Sequence of chain 1.B:
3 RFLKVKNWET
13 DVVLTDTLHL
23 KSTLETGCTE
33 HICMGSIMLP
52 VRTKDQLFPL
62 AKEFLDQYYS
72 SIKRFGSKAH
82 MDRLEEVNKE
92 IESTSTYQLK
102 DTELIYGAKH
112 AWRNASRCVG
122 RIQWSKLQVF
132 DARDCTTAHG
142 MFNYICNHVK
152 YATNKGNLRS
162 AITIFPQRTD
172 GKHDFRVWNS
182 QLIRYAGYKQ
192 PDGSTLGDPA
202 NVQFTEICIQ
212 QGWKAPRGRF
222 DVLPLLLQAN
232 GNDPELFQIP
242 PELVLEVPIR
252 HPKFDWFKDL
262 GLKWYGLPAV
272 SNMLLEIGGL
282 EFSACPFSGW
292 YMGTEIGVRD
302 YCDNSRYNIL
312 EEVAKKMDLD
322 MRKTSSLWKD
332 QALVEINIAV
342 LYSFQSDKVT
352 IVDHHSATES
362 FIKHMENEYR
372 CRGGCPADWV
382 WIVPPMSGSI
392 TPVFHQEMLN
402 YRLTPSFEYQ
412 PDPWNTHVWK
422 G

The protein below binds the small molecule below.
Small molecule (SMILES): Cc1cc(N)nc(CCc2cc(F)cc(CC[C@H]3CCCN3)c2)c1

Binding-site contacts:
Ligand atom C08 contacts residue VAL271 of chain 1.B at 3.8 Å (hydrophobic).
Ligand atom N01 contacts residue PRO269 of chain 1.B at 3.9 Å.
Ligand atom C08 contacts residue GLU296 of chain 1.B at 3.6 Å.
Ligand atom C07 contacts residue PHE288 of chain 1.B at 3.7 Å (hydrophobic).
Ligand atom C12 contacts residue HEM1 of chain 1.G at 3.6 Å.
Ligand atom F13 contacts residue VAL271 of chain 1.B at 3.6 Å.
Ligand atom C16 contacts residue HEM1 of chain 1.G at 3.5 Å.
Ligand atom C06 contacts residue GLU296 of chain 1.B at 3.6 Å.
Ligand atom N02 contacts residue MET293 of chain 1.B at 4.0 Å.
Ligand atom C02 contacts residue TRP291 of chain 1.B at 3.9 Å (hydrophobic).
Ligand atom C18 contacts residue TYR410 of chain 1.B at 3.5 Å (hydrophobic).
Ligand atom N02 contacts residue GLU296 of chain 1.B at 2.7 Å (salt-bridge).
Ligand atom C14 contacts residue HEM1 of chain 1.G at 3.4 Å.
Ligand atom C07 contacts residue SER289 of chain 1.B at 3.9 Å.
Ligand atom C13 contacts residue HEM1 of chain 1.G at 3.2 Å.
Ligand atom C02 contacts residue HEM1 of chain 1.G at 3.5 Å.
Ligand atom F13 contacts residue PHE288 of chain 1.B at 3.8 Å.
Ligand atom C09 contacts residue GLU296 of chain 1.B at 3.8 Å.
Ligand atom C02 contacts residue GLU296 of chain 1.B at 3.6 Å.
Ligand atom N02 contacts residue HEM1 of chain 1.G at 3.2 Å.
Ligand atom C07 contacts residue GLY290 of chain 1.B at 3.7 Å.
Ligand atom C03 contacts residue HEM1 of chain 1.G at 3.2 Å.
Ligand atom N01 contacts residue GLU296 of chain 1.B at 2.7 Å (salt-bridge).
Ligand atom C18 contacts residue HEM1 of chain 1.G at 3.6 Å.
Ligand atom C07 contacts residue HEM1 of chain 1.G at 3.4 Å.
Ligand atom C02 contacts residue PRO269 of chain 1.B at 3.9 Å (hydrophobic).
Ligand atom N02 contacts residue TRP291 of chain 1.B at 2.9 Å (h-bond).
Ligand atom C09 contacts residue HEM1 of chain 1.G at 3.5 Å.
Ligand atom N02 contacts residue TYR292 of chain 1.B at 3.8 Å.
Ligand atom C22 contacts residue TYR410 of chain 1.B at 4.0 Å (hydrophobic).
Ligand atom C13 contacts residue VAL271 of chain 1.B at 3.4 Å (hydrophobic).
Ligand atom C04 contacts residue HEM1 of chain 1.G at 3.8 Å.
Ligand atom C11 contacts residue VAL271 of chain 1.B at 3.6 Å (hydrophobic).
Ligand atom C12 contacts residue VAL271 of chain 1.B at 3.2 Å (hydrophobic).
Ligand atom F13 contacts residue HEM1 of chain 1.G at 3.1 Å.
Ligand atom C14 contacts residue VAL271 of chain 1.B at 4.0 Å (hydrophobic).
Ligand atom F13 contacts residue MET274 of chain 1.B at 2.9 Å.
Ligand atom C11 contacts residue HEM1 of chain 1.G at 3.8 Å.
Ligand atom C03 contacts residue PRO269 of chain 1.B at 3.9 Å (hydrophobic).
Ligand atom C05 contacts residue VAL271 of chain 1.B at 3.6 Å (hydrophobic).